Binding-site contacts:
Ligand atom C contacts residue LEU109 of chain 1.A at 3.6 Å (hydrophobic).
Ligand atom CA contacts residue LEU109 of chain 1.A at 3.2 Å (hydrophobic).
Ligand atom N contacts residue LEU109 of chain 1.A at 3.0 Å (h-bond).
Ligand atom CD contacts residue PHE108 of chain 1.A at 3.6 Å (hydrophobic).
Ligand atom CB contacts residue GLY83 of chain 1.A at 3.4 Å.
Ligand atom O contacts residue PHE84 of chain 1.A at 3.3 Å.
Ligand atom C contacts residue HIS59 of chain 1.A at 3.7 Å.
Ligand atom CD contacts residue HIS59 of chain 1.A at 3.7 Å.
Ligand atom NZ contacts residue SER61 of chain 1.A at 2.8 Å (h-bond).
Ligand atom CE contacts residue FOA1 of chain 1.G at 2.5 Å.
Ligand atom CE contacts residue SER61 of chain 1.A at 3.5 Å.
Ligand atom N contacts residue GLY83 of chain 1.A at 2.9 Å (h-bond).
Ligand atom NH2 contacts residue ASP106 of chain 1.A at 2.9 Å (salt-bridge).
Ligand atom O contacts residue GLY83 of chain 1.A at 3.2 Å (h-bond).
Ligand atom NZ contacts residue FOA1 of chain 1.G at 1.4 Å.
Ligand atom NE2 contacts residue PHE108 of chain 1.A at 3.5 Å.
Ligand atom CG contacts residue LEU109 of chain 1.A at 3.2 Å (hydrophobic).
Ligand atom C8 contacts residue HIS114 of chain 1.A at 3.4 Å.
Ligand atom O contacts residue ALA82 of chain 1.A at 3.5 Å.
Ligand atom C7 contacts residue HIS114 of chain 1.A at 3.7 Å.
Ligand atom CZ contacts residue ASP106 of chain 1.A at 3.3 Å.
Ligand atom C contacts residue GLY83 of chain 1.A at 3.5 Å.
Ligand atom CG2 contacts residue LEU109 of chain 1.A at 3.6 Å (hydrophobic).
Ligand atom C4 contacts residue HIS114 of chain 1.A at 3.5 Å.
Ligand atom NZ contacts residue PHE62 of chain 1.A at 3.5 Å.
Ligand atom CD contacts residue SER61 of chain 1.A at 3.7 Å.
Ligand atom CA contacts residue GLY83 of chain 1.A at 3.2 Å.
Ligand atom CG2 contacts residue HIS110 of chain 1.A at 3.6 Å.
Ligand atom O1 contacts residue HIS110 of chain 1.A at 3.5 Å.
Ligand atom O contacts residue GLY83 of chain 1.A at 3.5 Å (h-bond).
Ligand atom OG1 contacts residue LEU109 of chain 1.A at 3.5 Å.
Ligand atom NH1 contacts residue ASP106 of chain 1.A at 2.8 Å (salt-bridge).
Ligand atom CB contacts residue LEU109 of chain 1.A at 3.5 Å (hydrophobic).
Ligand atom O1 contacts residue LEU111 of chain 1.A at 2.8 Å (h-bond).
Ligand atom NH2 contacts residue ILE85 of chain 1.A at 3.4 Å.
Ligand atom C3 contacts residue HIS114 of chain 1.A at 3.4 Å.
Ligand atom C2 contacts residue HIS114 of chain 1.A at 3.4 Å.
Ligand atom C1 contacts residue LEU111 of chain 1.A at 3.6 Å (hydrophobic).
Ligand atom N contacts residue HIS59 of chain 1.A at 3.1 Å (h-bond).
Ligand atom NH2 contacts residue PHE84 of chain 1.A at 3.5 Å.

This protein binds this small molecule.
Small molecule (SMILES): C[C@H](NC(=O)[C@@H](NC(=O)[C@H](CCC(N)=O)NC(=O)OCc1ccccc1)[C@@H](C)O)C(=O)N[C@@H](CCCN=C(N)N)C(=O)N[C@@H](CC/C=C/N)C(N)=O

Sequence of chain 1.A:
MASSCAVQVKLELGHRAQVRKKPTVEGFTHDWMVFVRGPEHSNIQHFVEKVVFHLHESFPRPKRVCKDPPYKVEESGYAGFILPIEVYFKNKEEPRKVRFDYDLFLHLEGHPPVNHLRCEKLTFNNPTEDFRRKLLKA